Binding-site contacts:
Ligand atom C5 contacts residue HIS98 of chain 1.B at 4.5 Å.
Ligand atom N2 contacts residue ASN90 of chain 1.A at 3.4 Å (h-bond).
Ligand atom C1 contacts residue ASN90 of chain 1.A at 1.8 Å.
Ligand atom C3 contacts residue ASN90 of chain 1.A at 4.2 Å.
Ligand atom C6 contacts residue HIS98 of chain 1.B at 4.5 Å.
Ligand atom C5 contacts residue ASN90 of chain 1.A at 4.0 Å.
Ligand atom C8 contacts residue THR92 of chain 1.A at 3.5 Å.
Ligand atom C2 contacts residue ASN90 of chain 1.A at 3.0 Å.
Ligand atom O5 contacts residue ASN90 of chain 1.A at 2.6 Å (h-bond).
Ligand atom C7 contacts residue THR92 of chain 1.A at 4.1 Å.

The small molecule below binds the protein below.
Small molecule (SMILES): CC(=O)N[C@@H]1[C@@H](O)[C@H](O)[C@@H](CO)O[C@H]1O

Sequence of chain 1.A:
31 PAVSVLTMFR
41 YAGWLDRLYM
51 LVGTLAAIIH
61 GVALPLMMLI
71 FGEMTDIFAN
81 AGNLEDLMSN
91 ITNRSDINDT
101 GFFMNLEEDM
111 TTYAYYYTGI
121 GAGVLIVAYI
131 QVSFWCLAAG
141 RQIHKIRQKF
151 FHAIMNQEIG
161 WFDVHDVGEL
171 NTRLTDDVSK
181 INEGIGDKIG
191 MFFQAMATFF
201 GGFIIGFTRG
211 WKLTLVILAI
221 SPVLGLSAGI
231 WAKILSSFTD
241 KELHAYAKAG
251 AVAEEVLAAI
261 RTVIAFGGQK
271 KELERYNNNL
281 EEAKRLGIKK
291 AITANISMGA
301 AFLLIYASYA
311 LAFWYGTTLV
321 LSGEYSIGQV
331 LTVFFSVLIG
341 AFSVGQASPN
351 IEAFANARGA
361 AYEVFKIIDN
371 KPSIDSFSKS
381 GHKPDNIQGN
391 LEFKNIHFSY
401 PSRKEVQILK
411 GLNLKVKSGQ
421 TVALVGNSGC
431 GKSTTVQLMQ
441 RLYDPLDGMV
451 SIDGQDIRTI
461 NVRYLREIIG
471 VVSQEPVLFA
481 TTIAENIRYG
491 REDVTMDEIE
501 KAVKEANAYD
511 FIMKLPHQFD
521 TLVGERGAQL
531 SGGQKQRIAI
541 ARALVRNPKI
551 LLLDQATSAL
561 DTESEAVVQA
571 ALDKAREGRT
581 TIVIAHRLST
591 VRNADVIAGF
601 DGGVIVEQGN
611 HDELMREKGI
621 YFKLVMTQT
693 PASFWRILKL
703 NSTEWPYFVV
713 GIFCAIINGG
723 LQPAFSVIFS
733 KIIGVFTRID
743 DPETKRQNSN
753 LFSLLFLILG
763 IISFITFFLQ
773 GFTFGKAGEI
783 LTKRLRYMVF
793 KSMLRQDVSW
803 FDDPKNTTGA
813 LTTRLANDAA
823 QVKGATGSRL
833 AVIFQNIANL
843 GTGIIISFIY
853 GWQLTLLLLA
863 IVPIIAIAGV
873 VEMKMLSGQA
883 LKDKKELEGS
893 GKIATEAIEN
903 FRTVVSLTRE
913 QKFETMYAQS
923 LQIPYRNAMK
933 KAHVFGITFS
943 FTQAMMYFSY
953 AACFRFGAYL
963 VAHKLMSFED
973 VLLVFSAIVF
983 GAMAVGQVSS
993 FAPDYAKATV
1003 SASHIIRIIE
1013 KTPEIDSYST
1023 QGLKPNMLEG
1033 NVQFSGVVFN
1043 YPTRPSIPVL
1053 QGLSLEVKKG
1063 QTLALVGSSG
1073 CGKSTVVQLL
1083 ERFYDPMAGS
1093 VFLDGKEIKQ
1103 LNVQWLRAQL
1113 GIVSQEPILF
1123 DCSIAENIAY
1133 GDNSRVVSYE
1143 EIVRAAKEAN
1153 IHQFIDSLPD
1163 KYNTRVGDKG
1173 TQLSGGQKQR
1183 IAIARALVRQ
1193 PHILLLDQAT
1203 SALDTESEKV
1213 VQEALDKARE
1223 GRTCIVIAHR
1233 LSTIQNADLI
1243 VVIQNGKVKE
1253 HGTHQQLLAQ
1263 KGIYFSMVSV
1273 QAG

Sequence of chain 1.B:
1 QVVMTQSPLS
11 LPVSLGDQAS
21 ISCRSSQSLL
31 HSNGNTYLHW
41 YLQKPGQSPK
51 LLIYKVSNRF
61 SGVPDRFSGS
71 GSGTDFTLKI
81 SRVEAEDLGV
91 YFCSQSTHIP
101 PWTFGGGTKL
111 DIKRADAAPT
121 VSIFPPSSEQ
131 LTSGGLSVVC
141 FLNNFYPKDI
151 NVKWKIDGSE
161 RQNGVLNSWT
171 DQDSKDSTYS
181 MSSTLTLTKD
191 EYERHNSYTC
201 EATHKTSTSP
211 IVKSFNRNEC